Sequence of chain 1.C:
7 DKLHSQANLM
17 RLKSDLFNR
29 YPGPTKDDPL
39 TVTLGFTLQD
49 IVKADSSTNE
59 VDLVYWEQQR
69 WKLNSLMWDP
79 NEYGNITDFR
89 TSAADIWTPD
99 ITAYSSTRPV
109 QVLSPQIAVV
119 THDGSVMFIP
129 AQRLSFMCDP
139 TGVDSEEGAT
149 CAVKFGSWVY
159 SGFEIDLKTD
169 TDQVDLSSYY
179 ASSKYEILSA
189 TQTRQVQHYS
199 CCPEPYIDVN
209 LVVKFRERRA

Binding-site contacts:
Ligand atom C5 contacts residue TRP156 of chain 1.C at 3.0 Å (hydrophobic).
Ligand atom C12 contacts residue TRP64 of chain 1.B at 4.0 Å (hydrophobic).
Ligand atom C13 contacts residue TYR102 of chain 1.C at 4.1 Å (hydrophobic).
Ligand atom C1 contacts residue ILE127 of chain 1.B at 4.0 Å (hydrophobic).
Ligand atom C6 contacts residue CYS199 of chain 1.C at 4.0 Å (hydrophobic).
Ligand atom C1 contacts residue TRP156 of chain 1.C at 4.1 Å (hydrophobic).
Ligand atom C7 contacts residue TRP156 of chain 1.C at 3.3 Å (hydrophobic).
Ligand atom C2 contacts residue VAL157 of chain 1.C at 4.2 Å (hydrophobic).
Ligand atom C11 contacts residue TYR197 of chain 1.C at 3.7 Å (hydrophobic).
Ligand atom C5 contacts residue ILE127 of chain 1.B at 4.2 Å (hydrophobic).
Ligand atom C10 contacts residue CYS199 of chain 1.C at 3.9 Å (hydrophobic).
Ligand atom C2 contacts residue ILE127 of chain 1.B at 4.0 Å (hydrophobic).
Ligand atom C4 contacts residue TRP156 of chain 1.C at 3.1 Å (hydrophobic).
Ligand atom C12 contacts residue TYR197 of chain 1.C at 3.7 Å (hydrophobic).
Ligand atom C9 contacts residue TYR102 of chain 1.C at 3.4 Å (hydrophobic).
Ligand atom C2 contacts residue VAL117 of chain 1.B at 4.4 Å (hydrophobic).
Ligand atom N2 contacts residue ILE127 of chain 1.B at 3.8 Å.
Ligand atom C2 contacts residue TRP156 of chain 1.C at 4.2 Å (hydrophobic).
Ligand atom C11 contacts residue TYR102 of chain 1.C at 3.9 Å (hydrophobic).
Ligand atom C6 contacts residue ILE127 of chain 1.B at 4.0 Å (hydrophobic).
Ligand atom C4 contacts residue ILE127 of chain 1.B at 3.7 Å (hydrophobic).
Ligand atom C14 contacts residue CYS199 of chain 1.C at 3.6 Å (hydrophobic).
Ligand atom C1 contacts residue CYS200 of chain 1.C at 4.2 Å (hydrophobic).
Ligand atom C10 contacts residue ILE127 of chain 1.B at 4.3 Å (hydrophobic).
Ligand atom N1 contacts residue TYR102 of chain 1.C at 4.0 Å.
Ligand atom C12 contacts residue CYS199 of chain 1.C at 3.9 Å (hydrophobic).
Ligand atom C13 contacts residue TYR197 of chain 1.C at 4.2 Å (hydrophobic).
Ligand atom C11 contacts residue TRP64 of chain 1.B at 3.6 Å (hydrophobic).
Ligand atom C13 contacts residue TRP156 of chain 1.C at 3.4 Å (hydrophobic).
Ligand atom C9 contacts residue TRP156 of chain 1.C at 3.7 Å (hydrophobic).
Ligand atom C14 contacts residue TYR197 of chain 1.C at 3.6 Å (hydrophobic).
Ligand atom C4 contacts residue VAL157 of chain 1.C at 4.4 Å (hydrophobic).
Ligand atom C6 contacts residue CYS200 of chain 1.C at 4.3 Å (hydrophobic).
Ligand atom N1 contacts residue TRP156 of chain 1.C at 2.8 Å (h-bond).
Ligand atom N2 contacts residue TRP156 of chain 1.C at 3.8 Å.
Ligand atom N2 contacts residue VAL157 of chain 1.C at 3.8 Å.
Ligand atom C6 contacts residue TRP156 of chain 1.C at 3.5 Å (hydrophobic).
Ligand atom C10 contacts residue TRP64 of chain 1.B at 4.3 Å (hydrophobic).

Sequence of chain 1.B:
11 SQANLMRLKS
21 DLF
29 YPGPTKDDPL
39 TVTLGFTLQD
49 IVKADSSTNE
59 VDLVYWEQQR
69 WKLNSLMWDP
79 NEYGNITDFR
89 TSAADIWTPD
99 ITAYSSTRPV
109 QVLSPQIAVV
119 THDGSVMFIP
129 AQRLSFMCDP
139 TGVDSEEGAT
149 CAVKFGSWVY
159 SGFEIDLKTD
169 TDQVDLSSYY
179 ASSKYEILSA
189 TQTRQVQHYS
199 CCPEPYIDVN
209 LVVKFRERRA

The protein below binds the small molecule below.
Small molecule (SMILES): c1cncc([C@H]2CC3CCN2CC3)c1